Sequence of chain 1.C:
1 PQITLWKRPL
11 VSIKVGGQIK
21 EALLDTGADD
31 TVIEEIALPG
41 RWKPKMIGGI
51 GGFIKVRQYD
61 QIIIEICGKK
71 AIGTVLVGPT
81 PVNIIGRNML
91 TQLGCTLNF

Sequence of chain 1.D:
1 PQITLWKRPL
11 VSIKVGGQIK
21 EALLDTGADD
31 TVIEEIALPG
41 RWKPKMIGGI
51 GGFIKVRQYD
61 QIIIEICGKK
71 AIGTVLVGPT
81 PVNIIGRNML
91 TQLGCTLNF

Binding-site contacts:
Ligand atom C29 contacts residue ALA28 of chain 1.D at 3.7 Å (hydrophobic).
Ligand atom C7 contacts residue ILE47 of chain 1.C at 3.7 Å (hydrophobic).
Ligand atom N4 contacts residue GLY27 of chain 1.D at 3.2 Å (h-bond).
Ligand atom C10 contacts residue ASP25 of chain 1.C at 3.7 Å.
Ligand atom O4 contacts residue ASP29 of chain 1.D at 3.0 Å (salt-bridge).
Ligand atom C23 contacts residue GLY48 of chain 1.D at 3.4 Å.
Ligand atom C7 contacts residue GLY48 of chain 1.C at 3.6 Å.
Ligand atom C11 contacts residue ASP25 of chain 1.C at 3.3 Å.
Ligand atom C22 contacts residue GLY48 of chain 1.D at 3.4 Å.
Ligand atom C13 contacts residue GLY27 of chain 1.D at 3.4 Å.
Ligand atom C36 contacts residue GLY49 of chain 1.C at 3.4 Å.
Ligand atom C16 contacts residue GLY27 of chain 1.D at 3.5 Å.
Ligand atom C16 contacts residue LEU23 of chain 1.C at 3.7 Å (hydrophobic).
Ligand atom C18 contacts residue ARG8 of chain 1.C at 3.4 Å.
Ligand atom O3 contacts residue GLY49 of chain 1.D at 3.3 Å.
Ligand atom C17 contacts residue ARG8 of chain 1.C at 3.4 Å.
Ligand atom C20 contacts residue PRO81 of chain 1.C at 3.7 Å (hydrophobic).
Ligand atom C27 contacts residue ASP30 of chain 1.D at 3.5 Å.
Ligand atom C11 contacts residue ASP25 of chain 1.D at 3.3 Å.
Ligand atom C35 contacts residue GLY48 of chain 1.C at 3.4 Å.
Ligand atom C32 contacts residue PRO81 of chain 1.D at 3.5 Å (hydrophobic).
Ligand atom C31 contacts residue PRO81 of chain 1.D at 3.7 Å (hydrophobic).
Ligand atom C18 contacts residue VAL82 of chain 1.C at 3.6 Å (hydrophobic).
Ligand atom C6 contacts residue ILE84 of chain 1.C at 3.5 Å (hydrophobic).
Ligand atom C36 contacts residue GLY48 of chain 1.C at 3.2 Å.
Ligand atom C10 contacts residue GLY27 of chain 1.C at 3.6 Å.
Ligand atom C9 contacts residue ILE84 of chain 1.D at 3.5 Å (hydrophobic).
Ligand atom C36 contacts residue PRO81 of chain 1.D at 3.5 Å (hydrophobic).
Ligand atom O2 contacts residue ASP25 of chain 1.D at 2.7 Å (salt-bridge).
Ligand atom O1 contacts residue GLY49 of chain 1.C at 3.6 Å.
Ligand atom O2 contacts residue GLY27 of chain 1.D at 3.4 Å.
Ligand atom C26 contacts residue ASP30 of chain 1.D at 3.6 Å.
Ligand atom C10 contacts residue ASP25 of chain 1.D at 3.4 Å.
Ligand atom C12 contacts residue ASP25 of chain 1.C at 3.1 Å.
Ligand atom O2 contacts residue ASP25 of chain 1.C at 2.8 Å (salt-bridge).
Ligand atom C24 contacts residue GLY48 of chain 1.D at 3.7 Å.
Ligand atom C8 contacts residue ASP25 of chain 1.D at 3.3 Å.
Ligand atom C1 contacts residue GLY48 of chain 1.C at 3.4 Å.
Ligand atom C14 contacts residue ILE84 of chain 1.C at 3.7 Å (hydrophobic).
Ligand atom O4 contacts residue GLY27 of chain 1.D at 3.4 Å (h-bond).

A small-molecule ligand and the protein it binds are described below.
Small molecule (SMILES): CC(C)(C)NC(=O)[C@@H]1CN(Cc2cccnc2)CCN1C[C@@H](O)C[C@@H](Cc1ccccc1)C(=O)N[C@H]1c2ccccc2C[C@H]1O